This protein binds this small molecule.
Small molecule (SMILES): CC(=O)N[C@H]1[C@H](O[C@H]2[C@H](O)[C@@H](NC(C)=O)CO[C@@H]2CO)O[C@H](CO)[C@@H](O)[C@@H]1O

Sequence of chain 45.L:
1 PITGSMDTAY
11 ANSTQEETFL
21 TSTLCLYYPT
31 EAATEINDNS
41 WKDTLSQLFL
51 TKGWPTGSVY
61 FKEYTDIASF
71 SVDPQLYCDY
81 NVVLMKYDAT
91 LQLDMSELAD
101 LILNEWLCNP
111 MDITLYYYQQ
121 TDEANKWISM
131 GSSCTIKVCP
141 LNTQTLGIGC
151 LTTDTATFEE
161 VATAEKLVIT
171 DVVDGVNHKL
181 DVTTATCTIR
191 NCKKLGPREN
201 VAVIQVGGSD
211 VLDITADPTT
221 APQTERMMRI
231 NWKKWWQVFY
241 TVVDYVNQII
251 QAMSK

Binding-site contacts:
Ligand atom C2 contacts residue ASN12 of chain 45.L at 3.2 Å.
Ligand atom C7 contacts residue ASN12 of chain 45.L at 3.9 Å.
Ligand atom N2 contacts residue ASN12 of chain 45.L at 3.8 Å.
Ligand atom O7 contacts residue ASN12 of chain 45.L at 3.7 Å.
Ligand atom C5 contacts residue ASN12 of chain 45.L at 4.0 Å.
Ligand atom O5 contacts residue ASN12 of chain 45.L at 2.6 Å (h-bond).
Ligand atom C1 contacts residue ASN12 of chain 45.L at 2.1 Å.